Binding-site contacts:
Ligand atom C4 contacts residue ASN285 of chain 2.A at 4.1 Å.
Ligand atom C1 contacts residue VAL297 of chain 2.A at 3.4 Å (hydrophobic).
Ligand atom O5 contacts residue ASN298 of chain 2.A at 3.4 Å (h-bond).
Ligand atom C1 contacts residue ASN285 of chain 2.A at 1.5 Å.
Ligand atom C8 contacts residue VAL297 of chain 2.A at 4.0 Å (hydrophobic).
Ligand atom C6 contacts residue ASN298 of chain 2.A at 4.4 Å.
Ligand atom C5 contacts residue ASN285 of chain 2.A at 3.5 Å.
Ligand atom N2 contacts residue ASN285 of chain 2.A at 3.2 Å (h-bond).
Ligand atom C1 contacts residue ASN298 of chain 2.A at 3.8 Å.
Ligand atom C7 contacts residue ASN285 of chain 2.A at 3.5 Å.
Ligand atom C3 contacts residue VAL297 of chain 2.A at 4.0 Å (hydrophobic).
Ligand atom C8 contacts residue SER46 of chain 2.A at 4.4 Å.
Ligand atom O7 contacts residue ASN285 of chain 2.A at 3.4 Å (h-bond).
Ligand atom C2 contacts residue VAL297 of chain 2.A at 3.8 Å (hydrophobic).
Ligand atom O5 contacts residue ASN285 of chain 2.A at 2.1 Å (h-bond).
Ligand atom O6 contacts residue ASN298 of chain 2.A at 3.8 Å.
Ligand atom O6 contacts residue ASN285 of chain 2.A at 3.9 Å.
Ligand atom C8 contacts residue SER45 of chain 2.A at 3.5 Å.
Ligand atom C2 contacts residue ASN285 of chain 2.A at 2.6 Å.
Ligand atom C7 contacts residue VAL297 of chain 2.A at 4.1 Å (hydrophobic).
Ligand atom C3 contacts residue ASN285 of chain 2.A at 3.9 Å.
Ligand atom C5 contacts residue ASN298 of chain 2.A at 3.9 Å.
Ligand atom N2 contacts residue VAL297 of chain 2.A at 3.3 Å (h-bond).
Ligand atom O5 contacts residue VAL297 of chain 2.A at 4.3 Å.
Ligand atom C6 contacts residue ASN285 of chain 2.A at 4.2 Å.

Sequence of chain 2.A:
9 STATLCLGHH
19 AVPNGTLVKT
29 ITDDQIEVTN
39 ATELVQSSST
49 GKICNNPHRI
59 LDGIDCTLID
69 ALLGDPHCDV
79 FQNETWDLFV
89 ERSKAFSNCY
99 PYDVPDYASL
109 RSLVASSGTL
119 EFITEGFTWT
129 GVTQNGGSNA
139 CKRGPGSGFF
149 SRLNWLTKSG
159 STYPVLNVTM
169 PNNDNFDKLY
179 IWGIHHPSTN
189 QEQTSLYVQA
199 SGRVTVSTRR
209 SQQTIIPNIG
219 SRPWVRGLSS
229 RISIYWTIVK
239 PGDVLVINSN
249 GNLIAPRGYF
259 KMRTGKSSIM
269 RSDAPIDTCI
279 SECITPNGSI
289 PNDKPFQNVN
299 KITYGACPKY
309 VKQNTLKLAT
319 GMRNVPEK

A small-molecule ligand and the protein it binds are described below.
Small molecule (SMILES): CC(=O)N[C@@H]1[C@@H](O)[C@H](O)[C@@H](CO)O[C@H]1O